Binding-site contacts:
Ligand atom O6 contacts residue HIS158 of chain 25.E at 2.8 Å (h-bond).
Ligand atom C2 contacts residue HIS149 of chain 25.E at 3.7 Å.
Ligand atom C2 contacts residue ASN153 of chain 25.E at 2.4 Å.
Ligand atom C1 contacts residue HIS158 of chain 25.E at 3.9 Å.
Ligand atom C8 contacts residue GLY102 of chain 25.C at 3.3 Å.
Ligand atom O6 contacts residue GLY156 of chain 25.E at 4.5 Å.
Ligand atom C3 contacts residue HIS149 of chain 25.E at 4.5 Å.
Ligand atom C1 contacts residue ASN153 of chain 25.E at 1.4 Å.
Ligand atom O5 contacts residue HIS149 of chain 25.E at 3.5 Å (h-bond).
Ligand atom C4 contacts residue ASN153 of chain 25.E at 4.2 Å.
Ligand atom C7 contacts residue ASN153 of chain 25.E at 3.3 Å.
Ligand atom C5 contacts residue HIS158 of chain 25.E at 4.2 Å.
Ligand atom C1 contacts residue HIS149 of chain 25.E at 3.6 Å.
Ligand atom O5 contacts residue ASN153 of chain 25.E at 2.3 Å (h-bond).
Ligand atom C7 contacts residue HIS149 of chain 25.E at 4.5 Å.
Ligand atom O7 contacts residue ASN153 of chain 25.E at 3.3 Å (h-bond).
Ligand atom O3 contacts residue HIS149 of chain 25.E at 4.2 Å.
Ligand atom C4 contacts residue HIS149 of chain 25.E at 4.4 Å.
Ligand atom O5 contacts residue THR155 of chain 25.E at 4.3 Å.
Ligand atom O6 contacts residue ASN153 of chain 25.E at 4.5 Å.
Ligand atom C3 contacts residue ASN153 of chain 25.E at 3.8 Å.
Ligand atom C1 contacts residue THR155 of chain 25.E at 4.0 Å.
Ligand atom C5 contacts residue HIS149 of chain 25.E at 4.4 Å.
Ligand atom O7 contacts residue HIS149 of chain 25.E at 3.6 Å.
Ligand atom C6 contacts residue HIS158 of chain 25.E at 4.0 Å.
Ligand atom O5 contacts residue HIS158 of chain 25.E at 3.1 Å (h-bond).
Ligand atom C6 contacts residue HIS149 of chain 25.E at 4.2 Å.
Ligand atom N2 contacts residue ASN153 of chain 25.E at 2.9 Å (h-bond).
Ligand atom O6 contacts residue HIS149 of chain 25.E at 3.0 Å (h-bond).
Ligand atom C8 contacts residue ASN153 of chain 25.E at 4.0 Å.
Ligand atom C5 contacts residue ASN153 of chain 25.E at 3.6 Å.

Sequence of chain 25.E:
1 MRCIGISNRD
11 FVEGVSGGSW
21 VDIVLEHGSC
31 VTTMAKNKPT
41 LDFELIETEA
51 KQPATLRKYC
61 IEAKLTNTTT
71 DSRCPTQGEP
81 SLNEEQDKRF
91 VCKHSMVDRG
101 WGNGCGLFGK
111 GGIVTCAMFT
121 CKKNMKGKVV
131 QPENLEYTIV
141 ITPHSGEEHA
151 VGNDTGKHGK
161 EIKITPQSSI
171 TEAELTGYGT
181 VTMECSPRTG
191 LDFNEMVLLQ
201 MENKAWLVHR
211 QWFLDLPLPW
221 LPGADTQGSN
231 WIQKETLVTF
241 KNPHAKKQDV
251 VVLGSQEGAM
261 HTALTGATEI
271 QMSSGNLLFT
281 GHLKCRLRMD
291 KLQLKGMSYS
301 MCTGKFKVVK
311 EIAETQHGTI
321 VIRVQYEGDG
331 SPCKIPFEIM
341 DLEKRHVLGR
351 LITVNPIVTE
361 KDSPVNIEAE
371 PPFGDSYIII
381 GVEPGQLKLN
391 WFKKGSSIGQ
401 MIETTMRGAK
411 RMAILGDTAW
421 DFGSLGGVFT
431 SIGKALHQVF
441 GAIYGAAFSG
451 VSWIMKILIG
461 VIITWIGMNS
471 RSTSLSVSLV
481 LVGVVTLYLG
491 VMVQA

Sequence of chain 25.C:
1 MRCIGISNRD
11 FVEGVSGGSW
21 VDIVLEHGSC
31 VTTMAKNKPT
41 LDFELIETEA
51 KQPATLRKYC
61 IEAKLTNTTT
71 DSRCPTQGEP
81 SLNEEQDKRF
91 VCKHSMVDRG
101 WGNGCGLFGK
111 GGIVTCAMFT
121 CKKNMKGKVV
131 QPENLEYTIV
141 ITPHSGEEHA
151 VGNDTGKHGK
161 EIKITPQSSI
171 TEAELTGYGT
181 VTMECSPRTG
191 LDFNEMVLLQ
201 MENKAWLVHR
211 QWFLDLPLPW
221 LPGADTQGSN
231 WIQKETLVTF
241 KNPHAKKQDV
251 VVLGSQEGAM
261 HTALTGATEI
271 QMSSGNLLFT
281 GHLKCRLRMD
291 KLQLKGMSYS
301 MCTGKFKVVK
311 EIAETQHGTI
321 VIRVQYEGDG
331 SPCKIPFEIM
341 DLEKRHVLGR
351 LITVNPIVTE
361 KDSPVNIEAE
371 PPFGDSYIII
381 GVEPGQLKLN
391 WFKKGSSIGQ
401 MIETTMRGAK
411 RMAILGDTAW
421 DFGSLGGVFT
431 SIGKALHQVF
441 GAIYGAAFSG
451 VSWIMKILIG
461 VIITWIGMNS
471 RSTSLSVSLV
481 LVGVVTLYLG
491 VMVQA

This protein binds this small molecule.
Small molecule (SMILES): CC(=O)N[C@H]1[C@H](O[C@H]2[C@H](O)[C@@H](NC(C)=O)CO[C@@H]2CO)O[C@H](CO)[C@@H](O)[C@@H]1O